Binding-site contacts:
Ligand atom O1 contacts residue LEU224 of chain 1.A at 3.9 Å.
Ligand atom C5 contacts residue ARG295 of chain 1.A at 3.5 Å.
Ligand atom O3 contacts residue SER297 of chain 1.A at 2.7 Å (h-bond).
Ligand atom O1 contacts residue PHE301 of chain 1.A at 3.9 Å.
Ligand atom C5 contacts residue LEU244 of chain 1.A at 4.2 Å (hydrophobic).
Ligand atom C3 contacts residue SER297 of chain 1.A at 4.2 Å.
Ligand atom O3 contacts residue TYR212 of chain 1.A at 2.9 Å (h-bond).
Ligand atom C2 contacts residue HIS285 of chain 1.A at 4.0 Å.
Ligand atom O4 contacts residue ARG295 of chain 1.A at 3.1 Å (salt-bridge).
Ligand atom C1 contacts residue J5X1 of chain 1.H at 3.9 Å.
Ligand atom C1 contacts residue ASN210 of chain 1.A at 4.1 Å.
Ligand atom O5 contacts residue HIS285 of chain 1.A at 2.9 Å (h-bond).
Ligand atom O4 contacts residue VAL236 of chain 1.A at 3.6 Å.
Ligand atom C4 contacts residue TYR212 of chain 1.A at 4.1 Å (hydrophobic).
Ligand atom C4 contacts residue LEU224 of chain 1.A at 4.0 Å (hydrophobic).
Ligand atom O1 contacts residue HIS208 of chain 1.A at 4.1 Å.
Ligand atom O5 contacts residue LEU224 of chain 1.A at 3.4 Å.
Ligand atom C3 contacts residue LEU224 of chain 1.A at 4.2 Å (hydrophobic).
Ligand atom O2 contacts residue ASP229 of chain 1.A at 3.9 Å.
Ligand atom O4 contacts residue LEU244 of chain 1.A at 3.6 Å.
Ligand atom O5 contacts residue HIS227 of chain 1.A at 3.5 Å (h-bond).
Ligand atom C3 contacts residue VAL236 of chain 1.A at 4.1 Å (hydrophobic).
Ligand atom O2 contacts residue LEU224 of chain 1.A at 3.9 Å.
Ligand atom O1 contacts residue J5X1 of chain 1.H at 3.9 Å.
Ligand atom O3 contacts residue ASN210 of chain 1.A at 3.9 Å.
Ligand atom O2 contacts residue J5X1 of chain 1.H at 3.3 Å.
Ligand atom O4 contacts residue SER297 of chain 1.A at 4.2 Å.
Ligand atom C1 contacts residue PHE301 of chain 1.A at 3.8 Å (hydrophobic).
Ligand atom O3 contacts residue ALA287 of chain 1.A at 4.2 Å.
Ligand atom O2 contacts residue HIS227 of chain 1.A at 3.5 Å (h-bond).
Ligand atom C1 contacts residue LEU224 of chain 1.A at 3.6 Å (hydrophobic).
Ligand atom C5 contacts residue SER297 of chain 1.A at 3.6 Å.
Ligand atom C2 contacts residue LEU224 of chain 1.A at 3.5 Å (hydrophobic).
Ligand atom O2 contacts residue PHE301 of chain 1.A at 3.4 Å.
Ligand atom C3 contacts residue ASN210 of chain 1.A at 4.0 Å.
Ligand atom O3 contacts residue ARG295 of chain 1.A at 3.2 Å (salt-bridge).
Ligand atom C4 contacts residue LEU244 of chain 1.A at 3.8 Å (hydrophobic).
Ligand atom C5 contacts residue VAL236 of chain 1.A at 4.1 Å (hydrophobic).
Ligand atom C5 contacts residue TYR212 of chain 1.A at 3.8 Å (hydrophobic).
Ligand atom O1 contacts residue ASN210 of chain 1.A at 3.0 Å (h-bond).

Sequence of chain 1.A:
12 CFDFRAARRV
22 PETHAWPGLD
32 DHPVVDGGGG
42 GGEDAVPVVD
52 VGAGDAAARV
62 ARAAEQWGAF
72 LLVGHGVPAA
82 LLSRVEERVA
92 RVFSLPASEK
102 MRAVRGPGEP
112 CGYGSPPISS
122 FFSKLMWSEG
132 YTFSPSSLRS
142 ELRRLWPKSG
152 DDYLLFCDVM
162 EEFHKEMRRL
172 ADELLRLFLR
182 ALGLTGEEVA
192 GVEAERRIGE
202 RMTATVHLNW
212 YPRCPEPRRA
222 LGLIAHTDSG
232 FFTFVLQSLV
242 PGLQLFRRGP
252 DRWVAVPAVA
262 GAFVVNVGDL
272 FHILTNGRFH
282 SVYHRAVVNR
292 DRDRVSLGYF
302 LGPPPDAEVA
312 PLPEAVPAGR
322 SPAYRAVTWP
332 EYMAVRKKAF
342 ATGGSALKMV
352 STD

A small-molecule ligand and the protein it binds are described below.
Small molecule (SMILES): O=C(O)CCC(=O)C(=O)O